Binding-site contacts:
Ligand atom C1 contacts residue ILE142 of chain 1.B at 4.0 Å (hydrophobic).
Ligand atom O1 contacts residue GLY236 of chain 1.B at 3.2 Å (h-bond).
Ligand atom N5 contacts residue LEU234 of chain 1.B at 3.7 Å.
Ligand atom N2 contacts residue ARG274 of chain 1.B at 3.2 Å.
Ligand atom N4 contacts residue ASP204 of chain 1.B at 2.7 Å (salt-bridge).
Ligand atom O2 contacts residue LYS240 of chain 1.B at 2.2 Å (salt-bridge).
Ligand atom C4 contacts residue MET165 of chain 1.B at 3.8 Å (hydrophobic).
Ligand atom C3 contacts residue MET165 of chain 1.B at 3.7 Å (hydrophobic).
Ligand atom C2 contacts residue LYS240 of chain 1.B at 3.9 Å.
Ligand atom O1 contacts residue LYS240 of chain 1.B at 2.6 Å (salt-bridge).
Ligand atom C5 contacts residue ILE142 of chain 1.B at 3.6 Å (hydrophobic).
Ligand atom C4 contacts residue ASN140 of chain 1.B at 3.6 Å.
Ligand atom C5 contacts residue ASP121 of chain 1.B at 3.3 Å.
Ligand atom N3 contacts residue LYS240 of chain 1.B at 3.3 Å (salt-bridge).
Ligand atom C4 contacts residue ASP204 of chain 1.B at 3.1 Å.
Ligand atom C4 contacts residue ARG274 of chain 1.B at 3.9 Å.
Ligand atom N1 contacts residue ILE142 of chain 1.B at 4.0 Å.
Ligand atom C5 contacts residue ASN140 of chain 1.B at 3.5 Å.
Ligand atom O3 contacts residue PHE209 of chain 1.B at 3.8 Å.
Ligand atom N5 contacts residue ILE163 of chain 1.B at 3.9 Å.
Ligand atom C3 contacts residue LYS240 of chain 1.B at 3.6 Å.
Ligand atom C1 contacts residue ARG274 of chain 1.B at 3.5 Å.
Ligand atom N5 contacts residue ASN140 of chain 1.B at 2.7 Å (h-bond).
Ligand atom C5 contacts residue ASP81 of chain 1.B at 4.0 Å.
Ligand atom N4 contacts residue MET165 of chain 1.B at 3.5 Å (h-bond).
Ligand atom C3 contacts residue ASP204 of chain 1.B at 3.9 Å.
Ligand atom O2 contacts residue PHE209 of chain 1.B at 3.4 Å.
Ligand atom N3 contacts residue PHE209 of chain 1.B at 3.6 Å.
Ligand atom O1 contacts residue PHE209 of chain 1.B at 4.0 Å.
Ligand atom N5 contacts residue ASP204 of chain 1.B at 2.8 Å (salt-bridge).
Ligand atom N2 contacts residue ILE142 of chain 1.B at 3.8 Å.
Ligand atom C5 contacts residue ARG274 of chain 1.B at 3.6 Å.
Ligand atom C2 contacts residue PHE209 of chain 1.B at 4.0 Å (hydrophobic).
Ligand atom O3 contacts residue ARG274 of chain 1.B at 3.2 Å (salt-bridge).
Ligand atom O2 contacts residue ARG274 of chain 1.B at 3.8 Å.
Ligand atom N1 contacts residue ASN140 of chain 1.B at 3.2 Å (h-bond).
Ligand atom N3 contacts residue ARG274 of chain 1.B at 3.3 Å (salt-bridge).
Ligand atom C2 contacts residue ARG274 of chain 1.B at 3.5 Å.
Ligand atom N1 contacts residue ARG274 of chain 1.B at 3.6 Å.
Ligand atom O3 contacts residue SO41 of chain 1.I at 3.6 Å (h-bond).

The protein below binds the small molecule below.
Small molecule (SMILES): CNc1nc(N)[nH]c(=O)c1[N+](=O)[O-]

Sequence of chain 1.B:
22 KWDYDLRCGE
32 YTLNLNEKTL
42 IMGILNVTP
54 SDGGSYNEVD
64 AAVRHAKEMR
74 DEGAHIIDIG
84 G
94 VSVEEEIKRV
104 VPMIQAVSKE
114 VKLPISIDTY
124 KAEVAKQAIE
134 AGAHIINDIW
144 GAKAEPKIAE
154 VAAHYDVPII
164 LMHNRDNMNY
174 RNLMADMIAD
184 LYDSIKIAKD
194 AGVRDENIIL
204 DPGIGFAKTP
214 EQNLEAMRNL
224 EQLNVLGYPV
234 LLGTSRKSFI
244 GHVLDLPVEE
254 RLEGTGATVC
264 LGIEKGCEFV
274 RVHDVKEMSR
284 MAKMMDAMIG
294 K